Binding-site contacts:
Ligand atom O2' contacts residue ASN285 of chain 2.A at 2.6 Å (h-bond).
Ligand atom C6' contacts residue HIS378 of chain 2.A at 3.5 Å.
Ligand atom C6 contacts residue ASN285 of chain 2.A at 3.6 Å.
Ligand atom C13 contacts residue ALA384 of chain 2.A at 3.3 Å (hydrophobic).
Ligand atom O6' contacts residue LEU140 of chain 2.A at 3.8 Å.
Ligand atom C4' contacts residue GLY676 of chain 2.A at 3.8 Å.
Ligand atom O4' contacts residue ASN485 of chain 2.A at 3.8 Å.
Ligand atom O2' contacts residue GLU673 of chain 2.A at 3.3 Å (salt-bridge).
Ligand atom O3' contacts residue SER675 of chain 2.A at 3.1 Å (h-bond).
Ligand atom N5 contacts residue LEU137 of chain 2.A at 3.5 Å.
Ligand atom C8 contacts residue HIS342 of chain 2.A at 3.7 Å.
Ligand atom C8 contacts residue ASN283 of chain 2.A at 3.6 Å.
Ligand atom O5' contacts residue LEU137 of chain 2.A at 3.8 Å.
Ligand atom C7 contacts residue ASN285 of chain 2.A at 3.4 Å.
Ligand atom O3' contacts residue GLY676 of chain 2.A at 3.2 Å (h-bond).
Ligand atom O5' contacts residue HIS378 of chain 2.A at 3.8 Å.
Ligand atom C6' contacts residue ASN485 of chain 2.A at 3.4 Å.
Ligand atom N3 contacts residue ASN285 of chain 2.A at 3.8 Å.
Ligand atom C1 contacts residue ASN285 of chain 2.A at 3.6 Å.
Ligand atom C14 contacts residue PHE286 of chain 2.A at 3.6 Å (hydrophobic).
Ligand atom C2' contacts residue HIS378 of chain 2.A at 3.6 Å.
Ligand atom O2' contacts residue TYR574 of chain 2.A at 3.1 Å (h-bond).
Ligand atom O3' contacts residue GLU673 of chain 2.A at 2.7 Å (salt-bridge).
Ligand atom C10 contacts residue ASN283 of chain 2.A at 3.8 Å.
Ligand atom C12 contacts residue ASN285 of chain 2.A at 3.5 Å.
Ligand atom O6' contacts residue ASN485 of chain 2.A at 2.8 Å (h-bond).
Ligand atom N2 contacts residue ASN285 of chain 2.A at 3.5 Å (h-bond).
Ligand atom C9 contacts residue GLU89 of chain 2.A at 3.7 Å.
Ligand atom O4' contacts residue SER675 of chain 2.A at 3.7 Å.
Ligand atom C14 contacts residue ALA384 of chain 2.A at 3.7 Å (hydrophobic).
Ligand atom C2' contacts residue ASN285 of chain 2.A at 3.8 Å.
Ligand atom O3' contacts residue ALA674 of chain 2.A at 3.3 Å (h-bond).
Ligand atom O6' contacts residue HIS378 of chain 2.A at 2.7 Å (h-bond).
Ligand atom N2 contacts residue HIS378 of chain 2.A at 2.9 Å (h-bond).
Ligand atom C9 contacts residue HIS342 of chain 2.A at 3.8 Å.
Ligand atom O4' contacts residue GLY676 of chain 2.A at 2.8 Å (h-bond).
Ligand atom C15 contacts residue HIS342 of chain 2.A at 3.8 Å.
Ligand atom C10 contacts residue GLU89 of chain 2.A at 3.1 Å.
Ligand atom C9 contacts residue ASN283 of chain 2.A at 3.2 Å.
Ligand atom C3' contacts residue GLU673 of chain 2.A at 3.4 Å.

A small-molecule ligand and the protein it binds are described below.
Small molecule (SMILES): OC[C@H]1O[C@@H](c2nnc(-c3cccc4ccccc34)[nH]2)[C@H](O)[C@@H](O)[C@@H]1O

Sequence of chain 2.A:
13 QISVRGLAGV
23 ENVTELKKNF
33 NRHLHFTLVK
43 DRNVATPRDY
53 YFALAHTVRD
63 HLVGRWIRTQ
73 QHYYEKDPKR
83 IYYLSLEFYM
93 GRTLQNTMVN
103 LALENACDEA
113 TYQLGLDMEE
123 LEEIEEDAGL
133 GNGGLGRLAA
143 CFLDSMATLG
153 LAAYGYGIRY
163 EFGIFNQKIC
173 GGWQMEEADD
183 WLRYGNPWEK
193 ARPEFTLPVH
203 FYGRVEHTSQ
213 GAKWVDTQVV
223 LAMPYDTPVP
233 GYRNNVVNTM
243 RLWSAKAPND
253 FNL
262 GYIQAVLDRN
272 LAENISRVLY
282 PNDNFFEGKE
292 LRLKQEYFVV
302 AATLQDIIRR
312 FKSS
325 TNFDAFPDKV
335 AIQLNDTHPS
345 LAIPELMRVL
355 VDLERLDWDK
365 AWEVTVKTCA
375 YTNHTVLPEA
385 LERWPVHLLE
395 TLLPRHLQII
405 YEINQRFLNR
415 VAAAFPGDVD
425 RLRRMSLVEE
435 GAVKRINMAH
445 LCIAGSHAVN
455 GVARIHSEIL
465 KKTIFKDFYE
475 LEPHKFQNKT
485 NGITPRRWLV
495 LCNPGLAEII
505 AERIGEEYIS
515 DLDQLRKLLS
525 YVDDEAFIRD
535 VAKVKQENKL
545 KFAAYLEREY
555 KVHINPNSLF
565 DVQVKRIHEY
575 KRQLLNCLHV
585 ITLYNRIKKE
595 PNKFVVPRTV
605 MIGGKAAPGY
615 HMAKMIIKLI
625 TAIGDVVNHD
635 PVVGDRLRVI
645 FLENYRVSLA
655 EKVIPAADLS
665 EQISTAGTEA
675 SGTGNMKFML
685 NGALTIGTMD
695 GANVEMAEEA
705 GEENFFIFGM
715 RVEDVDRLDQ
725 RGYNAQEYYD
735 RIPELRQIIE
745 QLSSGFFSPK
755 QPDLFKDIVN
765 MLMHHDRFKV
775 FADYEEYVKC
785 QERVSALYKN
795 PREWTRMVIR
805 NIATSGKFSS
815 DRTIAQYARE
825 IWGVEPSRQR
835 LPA